Sequence of chain 1.B:
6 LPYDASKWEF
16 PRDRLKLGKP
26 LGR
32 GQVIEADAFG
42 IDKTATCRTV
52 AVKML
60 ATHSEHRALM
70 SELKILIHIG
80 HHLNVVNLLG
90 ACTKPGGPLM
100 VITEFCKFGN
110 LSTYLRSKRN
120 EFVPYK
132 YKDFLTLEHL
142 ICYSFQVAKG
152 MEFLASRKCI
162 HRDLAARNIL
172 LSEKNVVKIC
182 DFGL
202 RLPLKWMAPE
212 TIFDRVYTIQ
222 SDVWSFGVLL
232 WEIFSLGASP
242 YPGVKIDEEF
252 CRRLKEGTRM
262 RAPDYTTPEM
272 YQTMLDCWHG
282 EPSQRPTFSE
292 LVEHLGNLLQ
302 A

The protein below binds the small molecule below.
Small molecule (SMILES): O=C(Nc1cncnc1)c1c(Cl)ccc2c(Nc3cccc(C(F)(F)F)c3)noc12

Binding-site contacts:
Ligand atom CL24 contacts residue LYS54 of chain 1.B at 3.5 Å.
Ligand atom C18 contacts residue THR102 of chain 1.B at 3.6 Å.
Ligand atom N1 contacts residue PHE104 of chain 1.B at 3.8 Å.
Ligand atom C2 contacts residue LEU171 of chain 1.B at 3.4 Å (hydrophobic).
Ligand atom C23 contacts residue GLU71 of chain 1.B at 3.7 Å.
Ligand atom F37 contacts residue CYS181 of chain 1.B at 3.4 Å.
Ligand atom O21 contacts residue ASP182 of chain 1.B at 3.5 Å (salt-bridge).
Ligand atom N10 contacts residue ALA52 of chain 1.B at 3.7 Å.
Ligand atom N22 contacts residue ASP182 of chain 1.B at 3.0 Å (salt-bridge).
Ligand atom C26 contacts residue LEU75 of chain 1.B at 3.7 Å (hydrophobic).
Ligand atom N1 contacts residue CYS105 of chain 1.B at 3.1 Å (h-bond).
Ligand atom C2 contacts residue GLU103 of chain 1.B at 3.2 Å.
Ligand atom C2 contacts residue THR102 of chain 1.B at 3.7 Å.
Ligand atom CL24 contacts residue VAL53 of chain 1.B at 3.8 Å.
Ligand atom N1 contacts residue GLU103 of chain 1.B at 3.6 Å.
Ligand atom N5 contacts residue LEU26 of chain 1.B at 3.8 Å.
Ligand atom C27 contacts residue GLU71 of chain 1.B at 3.5 Å.
Ligand atom N25 contacts residue GLU71 of chain 1.B at 3.2 Å (salt-bridge).
Ligand atom F39 contacts residue ILE78 of chain 1.B at 3.7 Å.
Ligand atom F38 contacts residue HIS162 of chain 1.B at 3.4 Å.
Ligand atom C3 contacts residue ALA52 of chain 1.B at 3.5 Å (hydrophobic).
Ligand atom F37 contacts residue ILE180 of chain 1.B at 3.4 Å.
Ligand atom C31 contacts residue LEU75 of chain 1.B at 3.6 Å (hydrophobic).
Ligand atom C16 contacts residue THR102 of chain 1.B at 3.6 Å.
Ligand atom O21 contacts residue CYS181 of chain 1.B at 3.4 Å.
Ligand atom CL24 contacts residue THR102 of chain 1.B at 3.8 Å.
Ligand atom C2 contacts residue ALA52 of chain 1.B at 3.6 Å (hydrophobic).
Ligand atom C6 contacts residue CYS105 of chain 1.B at 3.7 Å (hydrophobic).
Ligand atom N1 contacts residue LEU171 of chain 1.B at 3.5 Å.
Ligand atom N10 contacts residue THR102 of chain 1.B at 3.2 Å (h-bond).
Ligand atom C17 contacts residue THR102 of chain 1.B at 3.3 Å.
Ligand atom CL24 contacts residue VAL34 of chain 1.B at 3.8 Å.
Ligand atom N25 contacts residue LEU75 of chain 1.B at 3.4 Å.
Ligand atom C3 contacts residue LEU171 of chain 1.B at 3.7 Å (hydrophobic).
Ligand atom F39 contacts residue VAL84 of chain 1.B at 3.5 Å.
Ligand atom F39 contacts residue LEU155 of chain 1.B at 3.8 Å.
Ligand atom C17 contacts residue LYS54 of chain 1.B at 3.8 Å.
Ligand atom CL24 contacts residue ALA52 of chain 1.B at 3.3 Å.
Ligand atom O13 contacts residue PHE183 of chain 1.B at 3.2 Å.
Ligand atom N22 contacts residue CYS181 of chain 1.B at 3.6 Å.